Binding-site contacts:
Ligand atom O contacts residue TRP147 of chain 1.D at 2.9 Å (h-bond).
Ligand atom O contacts residue LYS146 of chain 1.D at 2.5 Å (salt-bridge).
Ligand atom N contacts residue ASP77 of chain 1.D at 3.0 Å (salt-bridge).
Ligand atom C contacts residue TYR159 of chain 1.D at 3.6 Å (hydrophobic).
Ligand atom CG contacts residue LYS66 of chain 1.D at 3.5 Å.
Ligand atom N contacts residue TYR171 of chain 1.D at 2.8 Å (h-bond).
Ligand atom N contacts residue GLU63 of chain 1.D at 2.9 Å (salt-bridge).
Ligand atom CA contacts residue ASP77 of chain 1.D at 3.6 Å.
Ligand atom O contacts residue THR73 of chain 1.D at 3.3 Å.
Ligand atom CD1 contacts residue GLU63 of chain 1.D at 3.2 Å.
Ligand atom CA contacts residue GLU63 of chain 1.D at 3.4 Å.
Ligand atom C contacts residue TYR7 of chain 1.D at 3.4 Å (hydrophobic).
Ligand atom N contacts residue TYR7 of chain 1.D at 2.8 Å (h-bond).
Ligand atom O contacts residue TYR7 of chain 1.D at 3.5 Å.
Ligand atom CA contacts residue TYR171 of chain 1.D at 3.6 Å (hydrophobic).
Ligand atom O contacts residue HIS70 of chain 1.D at 3.1 Å.
Ligand atom CG2 contacts residue ASP77 of chain 1.D at 3.5 Å.
Ligand atom CB contacts residue GLN155 of chain 1.D at 3.4 Å.
Ligand atom CG contacts residue GLN155 of chain 1.D at 3.2 Å.
Ligand atom OXT contacts residue THR143 of chain 1.D at 3.0 Å (h-bond).
Ligand atom CG1 contacts residue TRP147 of chain 1.D at 3.4 Å (hydrophobic).
Ligand atom C contacts residue LYS146 of chain 1.D at 3.0 Å.
Ligand atom CB contacts residue GLU63 of chain 1.D at 3.6 Å.
Ligand atom N contacts residue TYR159 of chain 1.D at 3.4 Å.
Ligand atom OXT contacts residue TYR84 of chain 1.D at 2.9 Å (h-bond).
Ligand atom C contacts residue GLU63 of chain 1.D at 3.5 Å.
Ligand atom CB contacts residue TYR99 of chain 1.D at 3.4 Å (hydrophobic).
Ligand atom O contacts residue TYR159 of chain 1.D at 2.8 Å (h-bond).
Ligand atom CA contacts residue TYR7 of chain 1.D at 3.4 Å (hydrophobic).
Ligand atom CD2 contacts residue GLN155 of chain 1.D at 3.5 Å.
Ligand atom CD1 contacts residue VAL67 of chain 1.D at 3.5 Å (hydrophobic).
Ligand atom O contacts residue LYS66 of chain 1.D at 2.8 Å (salt-bridge).
Ligand atom CG contacts residue GLU63 of chain 1.D at 3.5 Å.
Ligand atom N contacts residue TYR99 of chain 1.D at 2.9 Å (h-bond).
Ligand atom OXT contacts residue LYS146 of chain 1.D at 2.9 Å (salt-bridge).
Ligand atom CA contacts residue TYR159 of chain 1.D at 3.5 Å (hydrophobic).
Ligand atom O contacts residue THR80 of chain 1.D at 3.3 Å.
Ligand atom CD2 contacts residue TRP167 of chain 1.D at 3.6 Å (hydrophobic).
Ligand atom CD1 contacts residue MET45 of chain 1.D at 3.6 Å (hydrophobic).
Ligand atom CD2 contacts residue TYR99 of chain 1.D at 3.4 Å (hydrophobic).

This small molecule binds to this protein.
Small molecule (SMILES): CC(C)C[C@H](NC(=O)[C@@H](N)CC(C)C)C(=O)N[C@@H](Cc1ccccc1)C(=O)NCC(=O)N[C@@H](Cc1ccc(O)cc1)C(=O)N1CCC[C@H]1C(=O)N[C@H](C(=O)N[C@@H](Cc1ccc(O)cc1)C(=O)N[C@H](C(=O)O)C(C)C)C(C)C

Sequence of chain 1.D:
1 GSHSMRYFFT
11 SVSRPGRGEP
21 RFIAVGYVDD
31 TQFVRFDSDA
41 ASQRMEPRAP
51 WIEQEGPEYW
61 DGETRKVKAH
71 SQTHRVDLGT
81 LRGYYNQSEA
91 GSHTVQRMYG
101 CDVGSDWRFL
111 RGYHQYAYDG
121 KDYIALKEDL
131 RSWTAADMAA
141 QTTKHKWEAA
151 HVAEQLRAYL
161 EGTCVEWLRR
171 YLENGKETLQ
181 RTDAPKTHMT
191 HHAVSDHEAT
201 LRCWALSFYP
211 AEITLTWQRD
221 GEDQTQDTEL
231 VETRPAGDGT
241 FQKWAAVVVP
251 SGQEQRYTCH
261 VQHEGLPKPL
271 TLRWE